Sequence of chain 1.B:
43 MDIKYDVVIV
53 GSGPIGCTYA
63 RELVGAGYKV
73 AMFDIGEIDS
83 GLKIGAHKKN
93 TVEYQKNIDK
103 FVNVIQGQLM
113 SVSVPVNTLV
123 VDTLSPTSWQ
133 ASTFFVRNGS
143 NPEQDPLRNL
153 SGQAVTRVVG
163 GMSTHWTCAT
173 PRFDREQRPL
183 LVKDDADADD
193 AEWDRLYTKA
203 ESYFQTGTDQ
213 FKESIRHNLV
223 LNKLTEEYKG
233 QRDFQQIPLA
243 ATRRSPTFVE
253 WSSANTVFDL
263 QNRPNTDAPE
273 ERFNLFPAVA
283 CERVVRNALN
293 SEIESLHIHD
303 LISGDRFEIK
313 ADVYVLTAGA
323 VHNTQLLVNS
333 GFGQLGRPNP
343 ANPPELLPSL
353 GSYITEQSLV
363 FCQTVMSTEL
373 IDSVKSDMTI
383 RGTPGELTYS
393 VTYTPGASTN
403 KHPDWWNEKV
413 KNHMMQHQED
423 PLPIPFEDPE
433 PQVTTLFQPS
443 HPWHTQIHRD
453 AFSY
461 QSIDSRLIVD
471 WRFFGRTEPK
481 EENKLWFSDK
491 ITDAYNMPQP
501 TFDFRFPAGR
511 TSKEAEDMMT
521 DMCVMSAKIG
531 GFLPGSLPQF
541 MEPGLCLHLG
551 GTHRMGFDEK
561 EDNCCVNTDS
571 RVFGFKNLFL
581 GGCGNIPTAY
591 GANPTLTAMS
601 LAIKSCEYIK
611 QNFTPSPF

Binding-site contacts:
Ligand atom F2 contacts residue GLN448 of chain 1.B at 2.9 Å.
Ligand atom C1 contacts residue FDA1 of chain 1.F at 3.6 Å.
Ligand atom O1 contacts residue FDA1 of chain 1.F at 2.7 Å.
Ligand atom O6 contacts residue PHE454 of chain 1.B at 3.5 Å.
Ligand atom O3 contacts residue HIS450 of chain 1.B at 3.4 Å.
Ligand atom O5 contacts residue FDA1 of chain 1.F at 3.4 Å.
Ligand atom O4 contacts residue FDA1 of chain 1.F at 3.4 Å.
Ligand atom O3 contacts residue GLN448 of chain 1.B at 3.2 Å (h-bond).
Ligand atom C6 contacts residue CYS546 of chain 1.B at 3.6 Å (hydrophobic).
Ligand atom C5 contacts residue CYS546 of chain 1.B at 3.7 Å (hydrophobic).
Ligand atom C2 contacts residue THR169 of chain 1.B at 4.0 Å.
Ligand atom O3 contacts residue ARG472 of chain 1.B at 3.4 Å.
Ligand atom C2 contacts residue FDA1 of chain 1.F at 3.5 Å.
Ligand atom O4 contacts residue THR169 of chain 1.B at 3.3 Å (h-bond).
Ligand atom F2 contacts residue PHE474 of chain 1.B at 3.8 Å.
Ligand atom C3 contacts residue GLN448 of chain 1.B at 3.9 Å.
Ligand atom F2 contacts residue FDA1 of chain 1.F at 3.6 Å.
Ligand atom O1 contacts residue HIS548 of chain 1.B at 2.8 Å (h-bond).
Ligand atom C4 contacts residue ASP452 of chain 1.B at 3.3 Å.
Ligand atom C3 contacts residue PHE474 of chain 1.B at 3.9 Å (hydrophobic).
Ligand atom C6 contacts residue LEU545 of chain 1.B at 3.3 Å (hydrophobic).
Ligand atom C3 contacts residue ARG472 of chain 1.B at 3.8 Å.
Ligand atom C6 contacts residue PHE454 of chain 1.B at 3.9 Å (hydrophobic).
Ligand atom C3 contacts residue ASP452 of chain 1.B at 3.2 Å.
Ligand atom O4 contacts residue ASP452 of chain 1.B at 2.7 Å (salt-bridge).
Ligand atom O6 contacts residue LEU545 of chain 1.B at 2.8 Å (h-bond).
Ligand atom O5 contacts residue CYS546 of chain 1.B at 3.3 Å (h-bond).
Ligand atom O6 contacts residue TYR456 of chain 1.B at 3.0 Å (h-bond).
Ligand atom O5 contacts residue HIS548 of chain 1.B at 3.8 Å.
Ligand atom C6 contacts residue FDA1 of chain 1.F at 4.0 Å.
Ligand atom C1 contacts residue HIS548 of chain 1.B at 3.3 Å.
Ligand atom C4 contacts residue TYR456 of chain 1.B at 3.8 Å (hydrophobic).
Ligand atom C2 contacts residue ASN593 of chain 1.B at 3.9 Å.
Ligand atom O3 contacts residue ASP452 of chain 1.B at 2.3 Å (salt-bridge).
Ligand atom C2 contacts residue GLN448 of chain 1.B at 3.9 Å.
Ligand atom O3 contacts residue THR169 of chain 1.B at 3.9 Å.
Ligand atom O6 contacts residue CYS546 of chain 1.B at 3.6 Å.
Ligand atom F2 contacts residue ASN593 of chain 1.B at 2.9 Å.
Ligand atom C1 contacts residue ASN593 of chain 1.B at 3.8 Å.
Ligand atom O1 contacts residue ASN593 of chain 1.B at 3.2 Å (h-bond).

This small molecule binds to this protein.
Small molecule (SMILES): OC[C@H]1O[C@@H](O)[C@H](F)[C@@H](O)[C@H]1O